Binding-site contacts:
Ligand atom O7 contacts residue ASN222 of chain 1.A at 3.8 Å.
Ligand atom O6 contacts residue TRP24 of chain 1.A at 3.5 Å.
Ligand atom O6 contacts residue GLU25 of chain 1.A at 3.2 Å (salt-bridge).
Ligand atom N2 contacts residue ASN222 of chain 1.A at 2.8 Å (h-bond).
Ligand atom C3 contacts residue ASN222 of chain 1.A at 3.7 Å.
Ligand atom C7 contacts residue ASN222 of chain 1.A at 3.5 Å.
Ligand atom C7 contacts residue GLU34 of chain 1.A at 3.7 Å.
Ligand atom C1 contacts residue ASN222 of chain 1.A at 1.4 Å.
Ligand atom O6 contacts residue GLU34 of chain 1.A at 3.2 Å (salt-bridge).
Ligand atom O5 contacts residue HIS105 of chain 1.A at 3.3 Å.
Ligand atom C6 contacts residue GLU34 of chain 1.A at 3.5 Å.
Ligand atom O7 contacts residue ASP213 of chain 1.A at 3.8 Å.
Ligand atom C1 contacts residue TYR220 of chain 1.A at 3.9 Å (hydrophobic).
Ligand atom C2 contacts residue GLU34 of chain 1.A at 3.4 Å.
Ligand atom C1 contacts residue TRP24 of chain 1.A at 4.0 Å (hydrophobic).
Ligand atom O4 contacts residue TRP24 of chain 1.A at 3.7 Å.
Ligand atom O5 contacts residue ASN222 of chain 1.A at 2.4 Å (h-bond).
Ligand atom C3 contacts residue GLU34 of chain 1.A at 3.7 Å.
Ligand atom O5 contacts residue TYR220 of chain 1.A at 4.0 Å.
Ligand atom O7 contacts residue TYR220 of chain 1.A at 3.5 Å (h-bond).
Ligand atom C6 contacts residue HIS105 of chain 1.A at 3.1 Å.
Ligand atom C8 contacts residue GLU34 of chain 1.A at 3.3 Å.
Ligand atom O4 contacts residue GLU34 of chain 1.A at 4.0 Å.
Ligand atom C6 contacts residue TRP24 of chain 1.A at 3.9 Å (hydrophobic).
Ligand atom C6 contacts residue GLU25 of chain 1.A at 3.5 Å.
Ligand atom C1 contacts residue GLU34 of chain 1.A at 3.5 Å.
Ligand atom C5 contacts residue ASN222 of chain 1.A at 3.7 Å.
Ligand atom C6 contacts residue TRP24 of chain 1.A at 4.0 Å (hydrophobic).
Ligand atom N2 contacts residue GLU34 of chain 1.A at 2.7 Å (salt-bridge).
Ligand atom C7 contacts residue ASP213 of chain 1.A at 4.1 Å.
Ligand atom C5 contacts residue TRP24 of chain 1.A at 3.6 Å (hydrophobic).
Ligand atom C8 contacts residue MET211 of chain 1.A at 3.5 Å (hydrophobic).
Ligand atom C2 contacts residue ASN222 of chain 1.A at 2.4 Å.
Ligand atom O6 contacts residue TRP24 of chain 1.A at 3.7 Å.
Ligand atom C8 contacts residue TRP112 of chain 1.A at 3.9 Å (hydrophobic).
Ligand atom C6 contacts residue TRP112 of chain 1.A at 3.9 Å (hydrophobic).
Ligand atom C2 contacts residue TYR220 of chain 1.A at 3.9 Å (hydrophobic).
Ligand atom C5 contacts residue HIS105 of chain 1.A at 4.0 Å.
Ligand atom O2 contacts residue ILE23 of chain 1.A at 3.7 Å.
Ligand atom O6 contacts residue HIS105 of chain 1.A at 2.7 Å (h-bond).

A protein and the small-molecule ligand that binds it are described below.
Small molecule (SMILES): CC(=O)N[C@H]1[C@H](O[C@H]2[C@H](O)[C@@H](NC(C)=O)CO[C@@H]2CO)O[C@H](CO)[C@@H](O[C@@H]2O[C@H](CO[C@H]3O[C@H](CO)[C@@H](O)[C@H](O[C@H]4O[C@H](CO)[C@@H](O)[C@H](O)[C@@H]4O)[C@@H]3O)[C@@H](O)[C@H](O[C@H]3O[C@H](CO)[C@@H](O)[C@H](O)[C@@H]3O[C@H]3O[C@H](CO)[C@@H](O)[C@H](O)[C@@H]3O)[C@@H]2O)[C@@H]1O

Sequence of chain 1.A:
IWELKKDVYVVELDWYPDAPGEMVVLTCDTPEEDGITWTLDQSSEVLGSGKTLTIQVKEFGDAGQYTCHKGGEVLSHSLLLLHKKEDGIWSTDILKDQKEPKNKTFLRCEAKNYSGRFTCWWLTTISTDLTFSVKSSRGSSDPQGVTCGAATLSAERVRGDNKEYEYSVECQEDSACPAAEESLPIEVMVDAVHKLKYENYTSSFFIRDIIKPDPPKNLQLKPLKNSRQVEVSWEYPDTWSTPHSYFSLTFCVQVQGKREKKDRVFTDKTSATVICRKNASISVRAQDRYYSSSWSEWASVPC